Sequence of chain 1.A:
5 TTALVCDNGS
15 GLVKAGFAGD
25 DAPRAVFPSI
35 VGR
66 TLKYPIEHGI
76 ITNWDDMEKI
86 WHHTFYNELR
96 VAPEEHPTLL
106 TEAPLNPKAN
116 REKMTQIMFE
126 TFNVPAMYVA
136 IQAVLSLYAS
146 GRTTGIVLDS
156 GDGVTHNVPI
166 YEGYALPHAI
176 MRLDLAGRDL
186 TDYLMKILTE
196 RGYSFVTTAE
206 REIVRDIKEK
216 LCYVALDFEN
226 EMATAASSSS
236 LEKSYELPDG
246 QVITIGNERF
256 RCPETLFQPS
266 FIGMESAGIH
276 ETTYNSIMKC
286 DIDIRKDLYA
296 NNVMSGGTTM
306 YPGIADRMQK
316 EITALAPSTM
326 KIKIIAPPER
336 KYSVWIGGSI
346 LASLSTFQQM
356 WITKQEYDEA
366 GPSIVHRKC

The small molecule below binds the protein below.
Small molecule (SMILES): C/C1=C/C(=O)O[C@@H]2C[C@@H](CC[C@H](C)/C=C\C=C\CC1)O[C@@](O)([C@@H]1CSC(=O)N1)C2

Binding-site contacts:
Ligand atom C18 contacts residue ASP157 of chain 1.A at 3.5 Å.
Ligand atom O4 contacts residue GLU207 of chain 1.A at 2.8 Å (salt-bridge).
Ligand atom C15 contacts residue GLY15 of chain 1.A at 3.6 Å.
Ligand atom C10 contacts residue GLU207 of chain 1.A at 3.6 Å.
Ligand atom C13 contacts residue TYR69 of chain 1.A at 3.6 Å (hydrophobic).
Ligand atom C22 contacts residue GLU207 of chain 1.A at 3.8 Å.
Ligand atom O1 contacts residue LEU16 of chain 1.A at 3.6 Å.
Ligand atom O5 contacts residue LYS213 of chain 1.A at 3.8 Å.
Ligand atom C11 contacts residue GLU207 of chain 1.A at 3.7 Å.
Ligand atom S1 contacts residue ARG206 of chain 1.A at 3.5 Å.
Ligand atom C9 contacts residue ILE34 of chain 1.A at 3.9 Å (hydrophobic).
Ligand atom C11 contacts residue TYR69 of chain 1.A at 3.4 Å (hydrophobic).
Ligand atom C14 contacts residue GLY15 of chain 1.A at 3.3 Å.
Ligand atom C18 contacts residue TYR69 of chain 1.A at 3.5 Å (hydrophobic).
Ligand atom C4 contacts residue ARG210 of chain 1.A at 3.4 Å.
Ligand atom O5 contacts residue THR186 of chain 1.A at 2.8 Å (h-bond).
Ligand atom C19 contacts residue GLU207 of chain 1.A at 3.5 Å.
Ligand atom O4 contacts residue ARG210 of chain 1.A at 2.9 Å (salt-bridge).
Ligand atom C17 contacts residue GLU207 of chain 1.A at 3.6 Å.
Ligand atom O5 contacts residue GLY182 of chain 1.A at 3.6 Å.
Ligand atom C2 contacts residue ARG210 of chain 1.A at 3.6 Å.
Ligand atom O5 contacts residue ANP1 of chain 1.D at 3.8 Å.
Ligand atom O3 contacts residue TYR69 of chain 1.A at 2.8 Å (h-bond).
Ligand atom C3 contacts residue ARG210 of chain 1.A at 3.5 Å.
Ligand atom O3 contacts residue GLU207 of chain 1.A at 3.3 Å (salt-bridge).
Ligand atom O5 contacts residue ASP157 of chain 1.A at 3.5 Å (salt-bridge).
Ligand atom C20 contacts residue ARG210 of chain 1.A at 3.6 Å.
Ligand atom C21 contacts residue ARG210 of chain 1.A at 3.7 Å.
Ligand atom C14 contacts residue PRO32 of chain 1.A at 3.7 Å (hydrophobic).
Ligand atom C16 contacts residue ASP157 of chain 1.A at 3.4 Å.
Ligand atom C1 contacts residue LEU16 of chain 1.A at 3.8 Å (hydrophobic).
Ligand atom C1 contacts residue ARG210 of chain 1.A at 3.8 Å.
Ligand atom N1 contacts residue ASP157 of chain 1.A at 2.9 Å (salt-bridge).
Ligand atom C12 contacts residue TYR69 of chain 1.A at 3.3 Å (hydrophobic).
Ligand atom O5 contacts residue ARG183 of chain 1.A at 3.7 Å.
Ligand atom C20 contacts residue ASP157 of chain 1.A at 3.6 Å.
Ligand atom C19 contacts residue ARG206 of chain 1.A at 3.8 Å.
Ligand atom C17 contacts residue TYR69 of chain 1.A at 3.7 Å (hydrophobic).
Ligand atom C19 contacts residue TYR69 of chain 1.A at 3.6 Å (hydrophobic).
Ligand atom O5 contacts residue ARG210 of chain 1.A at 3.4 Å.